Sequence of chain 1.C:
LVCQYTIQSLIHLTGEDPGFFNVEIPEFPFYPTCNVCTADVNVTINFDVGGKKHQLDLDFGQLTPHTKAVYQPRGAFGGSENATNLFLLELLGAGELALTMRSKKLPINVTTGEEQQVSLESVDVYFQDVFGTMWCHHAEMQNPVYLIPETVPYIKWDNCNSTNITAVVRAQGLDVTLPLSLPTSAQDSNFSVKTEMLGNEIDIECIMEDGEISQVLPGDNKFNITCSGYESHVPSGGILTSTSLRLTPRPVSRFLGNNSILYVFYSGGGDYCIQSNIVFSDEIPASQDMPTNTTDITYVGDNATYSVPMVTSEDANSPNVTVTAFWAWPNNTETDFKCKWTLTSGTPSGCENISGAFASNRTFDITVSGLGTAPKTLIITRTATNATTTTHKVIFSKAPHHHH

This small molecule binds to this protein.
Small molecule (SMILES): CC(=O)N[C@@H]1[C@@H](O)[C@H](O)[C@@H](CO)O[C@H]1O

Binding-site contacts:
Ligand atom O6 contacts residue THR388 of chain 1.C at 4.5 Å.
Ligand atom C1 contacts residue ASN386 of chain 1.C at 1.4 Å.
Ligand atom N2 contacts residue SER385 of chain 1.C at 2.6 Å (h-bond).
Ligand atom C2 contacts residue THR388 of chain 1.C at 3.5 Å.
Ligand atom N2 contacts residue ASN386 of chain 1.C at 2.9 Å (h-bond).
Ligand atom C7 contacts residue SER385 of chain 1.C at 3.2 Å.
Ligand atom O5 contacts residue THR388 of chain 1.C at 4.0 Å.
Ligand atom O3 contacts residue THR388 of chain 1.C at 3.7 Å.
Ligand atom C1 contacts residue THR388 of chain 1.C at 4.0 Å.
Ligand atom C3 contacts residue THR388 of chain 1.C at 4.3 Å.
Ligand atom C8 contacts residue ASN386 of chain 1.C at 3.5 Å.
Ligand atom O7 contacts residue ALA384 of chain 1.C at 3.9 Å.
Ligand atom O3 contacts residue ASP390 of chain 1.C at 4.4 Å.
Ligand atom C2 contacts residue ASN386 of chain 1.C at 2.5 Å.
Ligand atom C8 contacts residue SER385 of chain 1.C at 3.3 Å.
Ligand atom C7 contacts residue ALA384 of chain 1.C at 4.1 Å (hydrophobic).
Ligand atom C2 contacts residue SER385 of chain 1.C at 3.6 Å.
Ligand atom C5 contacts residue ASN386 of chain 1.C at 3.7 Å.
Ligand atom C3 contacts residue ASN386 of chain 1.C at 3.8 Å.
Ligand atom N2 contacts residue ALA384 of chain 1.C at 3.9 Å.
Ligand atom C7 contacts residue ASN386 of chain 1.C at 3.7 Å.
Ligand atom C4 contacts residue THR388 of chain 1.C at 4.2 Å.
Ligand atom N2 contacts residue THR388 of chain 1.C at 3.9 Å.
Ligand atom C1 contacts residue SER385 of chain 1.C at 3.9 Å.
Ligand atom O5 contacts residue ASN386 of chain 1.C at 2.4 Å (h-bond).
Ligand atom C4 contacts residue ASN386 of chain 1.C at 4.3 Å.
Ligand atom O7 contacts residue SER385 of chain 1.C at 4.2 Å.